Binding-site contacts:
Ligand atom CB contacts residue ASP258 of chain 38.A at 3.7 Å.
Ligand atom O contacts residue ARG49 of chain 38.A at 3.1 Å (salt-bridge).
Ligand atom N contacts residue ASP258 of chain 38.A at 3.0 Å (salt-bridge).
Ligand atom CD2 contacts residue ARG43 of chain 38.A at 3.7 Å.
Ligand atom N contacts residue ILE39 of chain 38.A at 3.7 Å.
Ligand atom C contacts residue ARG49 of chain 38.A at 3.4 Å.
Ligand atom CB contacts residue ARG50 of chain 38.A at 3.7 Å.
Ligand atom CB contacts residue ILE39 of chain 38.A at 3.6 Å (hydrophobic).
Ligand atom O contacts residue ARG43 of chain 38.A at 3.0 Å (salt-bridge).
Ligand atom CB contacts residue MET259 of chain 38.A at 3.8 Å (hydrophobic).
Ligand atom NH1 contacts residue THR246 of chain 38.A at 3.0 Å (h-bond).
Ligand atom CA contacts residue ARG49 of chain 38.A at 3.5 Å.
Ligand atom CD contacts residue ARG50 of chain 38.A at 3.6 Å.
Ligand atom OG1 contacts residue ASP258 of chain 38.A at 3.3 Å.
Ligand atom O contacts residue ILE39 of chain 38.A at 3.6 Å.
Ligand atom C contacts residue ASP258 of chain 38.A at 3.7 Å.
Ligand atom NH1 contacts residue ASP228 of chain 38.A at 2.7 Å (salt-bridge).
Ligand atom CA contacts residue ASP258 of chain 38.A at 3.7 Å.
Ligand atom OG1 contacts residue MET259 of chain 38.A at 2.8 Å (h-bond).
Ligand atom CG2 contacts residue ALA42 of chain 38.A at 3.7 Å (hydrophobic).
Ligand atom CD2 contacts residue ASP258 of chain 38.A at 3.5 Å.
Ligand atom OG1 contacts residue ILE39 of chain 38.A at 3.5 Å.
Ligand atom CA contacts residue ASP258 of chain 38.A at 3.5 Å.
Ligand atom CD contacts residue LEU52 of chain 38.A at 3.5 Å (hydrophobic).
Ligand atom CB contacts residue ARG49 of chain 38.A at 3.5 Å.
Ligand atom C contacts residue ILE39 of chain 38.A at 3.6 Å (hydrophobic).
Ligand atom CG2 contacts residue MET259 of chain 38.A at 3.7 Å (hydrophobic).
Ligand atom O contacts residue ARG50 of chain 38.A at 3.6 Å.
Ligand atom N contacts residue ARG49 of chain 38.A at 3.0 Å (salt-bridge).
Ligand atom N contacts residue ASP258 of chain 38.A at 2.9 Å (salt-bridge).
Ligand atom N contacts residue ARG49 of chain 38.A at 3.6 Å.
Ligand atom CA contacts residue ARG50 of chain 38.A at 3.5 Å.
Ligand atom N contacts residue ASP258 of chain 38.A at 2.8 Å (salt-bridge).
Ligand atom NE contacts residue ASP53 of chain 38.A at 3.7 Å.
Ligand atom C contacts residue ASP258 of chain 38.A at 3.6 Å.
Ligand atom N contacts residue ARG49 of chain 38.A at 3.6 Å.
Ligand atom CA contacts residue ASP258 of chain 38.A at 3.7 Å.
Ligand atom O contacts residue ARG43 of chain 38.A at 3.1 Å (salt-bridge).
Ligand atom NH2 contacts residue ARG50 of chain 38.A at 3.3 Å (salt-bridge).
Ligand atom CB contacts residue ASP258 of chain 38.A at 3.5 Å.

Sequence of chain 38.A:
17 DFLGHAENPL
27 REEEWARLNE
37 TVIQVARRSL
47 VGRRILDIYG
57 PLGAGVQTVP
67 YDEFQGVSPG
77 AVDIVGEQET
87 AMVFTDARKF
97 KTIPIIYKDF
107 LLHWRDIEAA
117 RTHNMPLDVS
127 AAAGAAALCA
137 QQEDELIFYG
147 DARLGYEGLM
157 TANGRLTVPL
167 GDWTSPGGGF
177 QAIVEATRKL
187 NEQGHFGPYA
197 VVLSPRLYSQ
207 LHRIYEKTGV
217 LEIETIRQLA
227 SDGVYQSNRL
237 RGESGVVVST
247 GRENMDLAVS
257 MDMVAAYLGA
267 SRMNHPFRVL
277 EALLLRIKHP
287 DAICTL

A protein and the small-molecule ligand that binds it are described below.
Small molecule (SMILES): CC(C)C[C@H](NC(=O)CN)C(=O)N[C@H](C(=O)N[C@H](C(=O)NCC(=O)N[C@@H](CO)C(=O)N[C@@H](CC(C)C)C(=O)N[C@@H](CCCN=C(N)N)C(=O)NCC=O)C(C)C)[C@@H](C)O